A small-molecule ligand and the protein it binds are described below.
Small molecule (SMILES): CC(=O)N[C@@H]1[C@@H](O)[C@H](O)[C@@H](CO)O[C@H]1O

Sequence of chain 1.B:
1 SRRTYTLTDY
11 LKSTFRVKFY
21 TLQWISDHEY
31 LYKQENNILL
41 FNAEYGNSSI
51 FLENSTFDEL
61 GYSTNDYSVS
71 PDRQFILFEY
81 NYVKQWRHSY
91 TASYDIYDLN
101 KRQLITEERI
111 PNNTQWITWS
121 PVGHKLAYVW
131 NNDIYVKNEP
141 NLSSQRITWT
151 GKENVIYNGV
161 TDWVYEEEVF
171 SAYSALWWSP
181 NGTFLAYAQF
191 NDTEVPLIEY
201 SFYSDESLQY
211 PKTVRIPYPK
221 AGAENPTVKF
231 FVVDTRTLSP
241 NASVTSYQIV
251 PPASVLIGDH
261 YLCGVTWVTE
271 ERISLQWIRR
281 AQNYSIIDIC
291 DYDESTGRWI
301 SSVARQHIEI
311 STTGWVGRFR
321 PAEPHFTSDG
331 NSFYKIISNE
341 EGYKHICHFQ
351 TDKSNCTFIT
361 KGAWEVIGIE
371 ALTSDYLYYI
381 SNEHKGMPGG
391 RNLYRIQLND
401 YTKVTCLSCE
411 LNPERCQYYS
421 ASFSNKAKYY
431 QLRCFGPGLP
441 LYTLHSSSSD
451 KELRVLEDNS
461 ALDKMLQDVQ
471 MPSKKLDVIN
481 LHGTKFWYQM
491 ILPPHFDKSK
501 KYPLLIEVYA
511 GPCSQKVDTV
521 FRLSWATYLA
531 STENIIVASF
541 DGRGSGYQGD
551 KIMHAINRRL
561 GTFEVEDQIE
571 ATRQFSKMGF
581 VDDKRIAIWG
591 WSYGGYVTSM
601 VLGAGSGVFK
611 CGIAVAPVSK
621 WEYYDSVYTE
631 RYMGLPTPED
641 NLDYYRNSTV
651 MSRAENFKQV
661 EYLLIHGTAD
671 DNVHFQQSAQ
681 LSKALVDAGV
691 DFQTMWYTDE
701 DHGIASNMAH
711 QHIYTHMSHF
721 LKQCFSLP

Binding-site contacts:
Ligand atom C7 contacts residue SER49 of chain 1.B at 4.2 Å.
Ligand atom C8 contacts residue SER48 of chain 1.B at 3.2 Å.
Ligand atom N2 contacts residue ASN42 of chain 1.B at 4.2 Å.
Ligand atom C8 contacts residue SER49 of chain 1.B at 3.7 Å.
Ligand atom C8 contacts residue ASN42 of chain 1.B at 4.2 Å.
Ligand atom C7 contacts residue ASN47 of chain 1.B at 3.0 Å.
Ligand atom N2 contacts residue ASN47 of chain 1.B at 2.8 Å (h-bond).
Ligand atom C5 contacts residue ASN47 of chain 1.B at 3.7 Å.
Ligand atom C8 contacts residue ASN47 of chain 1.B at 2.9 Å.
Ligand atom O7 contacts residue ASN47 of chain 1.B at 3.1 Å (h-bond).
Ligand atom O7 contacts residue SER49 of chain 1.B at 3.8 Å.
Ligand atom C8 contacts residue LEU40 of chain 1.B at 3.4 Å (hydrophobic).
Ligand atom C4 contacts residue ASN47 of chain 1.B at 4.2 Å.
Ligand atom C3 contacts residue ASN47 of chain 1.B at 3.8 Å.
Ligand atom C7 contacts residue SER48 of chain 1.B at 3.6 Å.
Ligand atom C1 contacts residue ASN47 of chain 1.B at 1.4 Å.
Ligand atom C2 contacts residue ASN47 of chain 1.B at 2.4 Å.
Ligand atom O5 contacts residue ASN47 of chain 1.B at 2.4 Å (h-bond).
Ligand atom O7 contacts residue SER48 of chain 1.B at 3.1 Å (h-bond).